A protein and the small-molecule ligand that binds it are described below.
Small molecule (SMILES): CC(=O)N[C@H]1[C@H](O[C@H]2[C@H](O)[C@@H](NC(C)=O)CO[C@@H]2CO)O[C@H](CO)[C@@H](O[C@@H]2O[C@H](CO[C@H]3O[C@H](CO)[C@@H](O)[C@H](O)[C@@H]3O)[C@@H](O)[C@H](O[C@H]3O[C@H](CO)[C@@H](O)[C@H](O)[C@@H]3O)[C@@H]2O)[C@@H]1O

Binding-site contacts:
Ligand atom C5 contacts residue THR312 of chain 3.A at 4.2 Å.
Ligand atom C1 contacts residue THR312 of chain 3.A at 3.7 Å.
Ligand atom C4 contacts residue ASN32 of chain 3.A at 4.2 Å.
Ligand atom C1 contacts residue ASN32 of chain 3.A at 1.4 Å.
Ligand atom O7 contacts residue THR34 of chain 3.A at 4.1 Å.
Ligand atom C2 contacts residue ASN32 of chain 3.A at 2.5 Å.
Ligand atom C7 contacts residue ASN32 of chain 3.A at 3.4 Å.
Ligand atom O3 contacts residue ASP285 of chain 3.A at 4.4 Å.
Ligand atom C5 contacts residue ASN32 of chain 3.A at 3.6 Å.
Ligand atom O7 contacts residue ASN32 of chain 3.A at 3.5 Å (h-bond).
Ligand atom O5 contacts residue ASN32 of chain 3.A at 2.3 Å (h-bond).
Ligand atom C8 contacts residue THR34 of chain 3.A at 3.7 Å.
Ligand atom O6 contacts residue ASP285 of chain 3.A at 3.8 Å.
Ligand atom N2 contacts residue ASN32 of chain 3.A at 3.0 Å (h-bond).
Ligand atom O6 contacts residue THR312 of chain 3.A at 4.3 Å.
Ligand atom O5 contacts residue THR312 of chain 3.A at 3.1 Å (h-bond).
Ligand atom C6 contacts residue LEU52 of chain 3.B at 3.8 Å (hydrophobic).
Ligand atom O2 contacts residue ASP285 of chain 3.A at 4.3 Å.
Ligand atom O6 contacts residue LEU52 of chain 3.B at 3.4 Å.
Ligand atom C7 contacts residue THR34 of chain 3.A at 4.3 Å.
Ligand atom C8 contacts residue ILE56 of chain 3.B at 4.2 Å (hydrophobic).
Ligand atom C6 contacts residue THR312 of chain 3.A at 4.0 Å.
Ligand atom C3 contacts residue ASN32 of chain 3.A at 3.8 Å.
Ligand atom C4 contacts residue ASP285 of chain 3.A at 4.3 Å.
Ligand atom C6 contacts residue ASP285 of chain 3.A at 3.7 Å.

Sequence of chain 3.B:
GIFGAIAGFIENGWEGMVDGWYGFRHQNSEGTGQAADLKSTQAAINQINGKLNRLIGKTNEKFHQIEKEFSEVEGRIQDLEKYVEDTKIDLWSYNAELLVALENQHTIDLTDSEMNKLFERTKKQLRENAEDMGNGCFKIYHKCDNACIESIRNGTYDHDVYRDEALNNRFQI

Sequence of chain 3.A:
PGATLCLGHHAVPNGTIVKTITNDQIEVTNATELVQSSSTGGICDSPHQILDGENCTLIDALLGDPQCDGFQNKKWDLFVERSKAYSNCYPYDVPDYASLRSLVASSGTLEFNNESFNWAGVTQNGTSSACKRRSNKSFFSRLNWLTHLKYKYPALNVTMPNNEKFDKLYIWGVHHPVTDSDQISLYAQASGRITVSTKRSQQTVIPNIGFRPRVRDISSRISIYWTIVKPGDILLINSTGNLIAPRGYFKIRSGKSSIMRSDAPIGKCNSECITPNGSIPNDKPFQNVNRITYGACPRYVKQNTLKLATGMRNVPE